Sequence of chain 1.F:
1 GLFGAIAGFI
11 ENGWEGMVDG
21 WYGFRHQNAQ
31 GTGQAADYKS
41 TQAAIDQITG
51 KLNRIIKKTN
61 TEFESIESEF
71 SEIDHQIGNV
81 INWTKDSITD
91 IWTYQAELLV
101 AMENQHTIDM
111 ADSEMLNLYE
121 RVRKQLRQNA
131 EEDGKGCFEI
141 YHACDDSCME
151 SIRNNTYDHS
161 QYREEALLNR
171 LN

This protein binds this small molecule.
Small molecule (SMILES): CC(=O)N[C@@H]1[C@@H](O)[C@H](O)[C@@H](CO)O[C@H]1O

Binding-site contacts:
Ligand atom C8 contacts residue HIS75 of chain 1.F at 3.4 Å.
Ligand atom O7 contacts residue HIS75 of chain 1.F at 3.9 Å.
Ligand atom C7 contacts residue ASN82 of chain 1.F at 3.8 Å.
Ligand atom C5 contacts residue ASN82 of chain 1.F at 3.6 Å.
Ligand atom C3 contacts residue ASN82 of chain 1.F at 3.8 Å.
Ligand atom C7 contacts residue HIS75 of chain 1.F at 4.2 Å.
Ligand atom O5 contacts residue ASN82 of chain 1.F at 2.3 Å (h-bond).
Ligand atom N2 contacts residue ASN82 of chain 1.F at 3.0 Å (h-bond).
Ligand atom C8 contacts residue GLY78 of chain 1.F at 3.9 Å.
Ligand atom O7 contacts residue ASN82 of chain 1.F at 4.2 Å.
Ligand atom N2 contacts residue GLY78 of chain 1.F at 4.5 Å.
Ligand atom C1 contacts residue ASN82 of chain 1.F at 1.4 Å.
Ligand atom C8 contacts residue ASN79 of chain 1.F at 3.2 Å.
Ligand atom O7 contacts residue ASN79 of chain 1.F at 3.0 Å (h-bond).
Ligand atom C4 contacts residue ASN82 of chain 1.F at 4.2 Å.
Ligand atom N2 contacts residue ASN79 of chain 1.F at 4.2 Å.
Ligand atom C2 contacts residue ASN82 of chain 1.F at 2.5 Å.
Ligand atom C7 contacts residue ASN79 of chain 1.F at 3.3 Å.